This small molecule binds to this protein.
Small molecule (SMILES): CC(=O)N[C@@H]1[C@@H](O)[C@H](O)[C@@H](CO)O[C@H]1O

Binding-site contacts:
Ligand atom C3 contacts residue ASN223 of chain 1.A at 3.8 Å.
Ligand atom C5 contacts residue ASN223 of chain 1.A at 3.6 Å.
Ligand atom C8 contacts residue ASN223 of chain 1.A at 4.4 Å.
Ligand atom C7 contacts residue ASN223 of chain 1.A at 3.1 Å.
Ligand atom C4 contacts residue ASN223 of chain 1.A at 4.2 Å.
Ligand atom N2 contacts residue ASN223 of chain 1.A at 2.9 Å (h-bond).
Ligand atom O5 contacts residue ASN223 of chain 1.A at 2.3 Å (h-bond).
Ligand atom O6 contacts residue LYS218 of chain 1.A at 4.2 Å.
Ligand atom C2 contacts residue ASN223 of chain 1.A at 2.4 Å.
Ligand atom O7 contacts residue ASN223 of chain 1.A at 2.8 Å (h-bond).
Ligand atom C1 contacts residue ASN223 of chain 1.A at 1.4 Å.

Sequence of chain 1.A:
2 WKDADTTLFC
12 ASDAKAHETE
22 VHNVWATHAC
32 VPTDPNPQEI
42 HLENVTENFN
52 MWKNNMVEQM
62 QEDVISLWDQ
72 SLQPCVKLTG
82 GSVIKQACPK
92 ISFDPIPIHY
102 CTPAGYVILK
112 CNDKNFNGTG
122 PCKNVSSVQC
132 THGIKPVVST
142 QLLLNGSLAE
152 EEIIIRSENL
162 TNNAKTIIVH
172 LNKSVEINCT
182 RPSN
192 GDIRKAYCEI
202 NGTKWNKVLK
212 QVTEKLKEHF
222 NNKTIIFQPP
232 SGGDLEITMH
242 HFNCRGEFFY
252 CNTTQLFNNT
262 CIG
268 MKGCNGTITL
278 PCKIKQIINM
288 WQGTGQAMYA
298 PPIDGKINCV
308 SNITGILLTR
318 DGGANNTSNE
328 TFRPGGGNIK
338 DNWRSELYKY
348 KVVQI